Sequence of chain 1.A:
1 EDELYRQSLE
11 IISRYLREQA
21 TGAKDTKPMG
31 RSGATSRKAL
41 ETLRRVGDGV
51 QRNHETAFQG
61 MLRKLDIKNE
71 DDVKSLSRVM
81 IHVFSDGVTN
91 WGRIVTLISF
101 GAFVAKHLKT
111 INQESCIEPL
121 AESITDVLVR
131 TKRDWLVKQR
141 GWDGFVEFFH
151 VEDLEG

Binding-site contacts:
Ligand atom C18 contacts residue MET80 of chain 2.A at 3.6 Å (hydrophobic).
Ligand atom N1 contacts residue VAL83 of chain 2.A at 3.7 Å.
Ligand atom C13 contacts residue VAL79 of chain 2.A at 3.6 Å (hydrophobic).
Ligand atom C18 contacts residue PHE100 of chain 2.A at 3.6 Å (hydrophobic).
Ligand atom C29 contacts residue HIS54 of chain 2.A at 3.7 Å.
Ligand atom C23 contacts residue PHE58 of chain 2.A at 3.7 Å (hydrophobic).
Ligand atom C16 contacts residue LEU97 of chain 2.A at 3.3 Å (hydrophobic).
Ligand atom C14 contacts residue VAL83 of chain 2.A at 3.8 Å (hydrophobic).
Ligand atom C1 contacts residue VAL83 of chain 2.A at 3.7 Å (hydrophobic).
Ligand atom CL1 contacts residue GLY101 of chain 2.A at 3.8 Å.
Ligand atom O4 contacts residue ARG93 of chain 2.A at 3.6 Å.
Ligand atom C6 contacts residue THR96 of chain 2.A at 3.7 Å.
Ligand atom C16 contacts residue MET80 of chain 2.A at 3.8 Å (hydrophobic).
Ligand atom O3 contacts residue ALA57 of chain 2.A at 3.6 Å.
Ligand atom C11 contacts residue PHE100 of chain 2.A at 3.6 Å (hydrophobic).
Ligand atom CL1 contacts residue LEU120 of chain 2.A at 3.4 Å.
Ligand atom O2 contacts residue ARG93 of chain 2.A at 3.8 Å.
Ligand atom O5 contacts residue THR96 of chain 2.A at 3.4 Å (h-bond).
Ligand atom C10 contacts residue PHE100 of chain 2.A at 3.6 Å (hydrophobic).
Ligand atom C24 contacts residue PHE100 of chain 2.A at 3.8 Å (hydrophobic).
Ligand atom C4 contacts residue THR96 of chain 2.A at 3.7 Å.
Ligand atom C11 contacts residue MET80 of chain 2.A at 3.7 Å (hydrophobic).
Ligand atom C12 contacts residue VAL79 of chain 2.A at 3.7 Å (hydrophobic).
Ligand atom C19 contacts residue ARG93 of chain 2.A at 3.7 Å.
Ligand atom C23 contacts residue ALA57 of chain 2.A at 3.6 Å (hydrophobic).
Ligand atom C15 contacts residue LEU97 of chain 2.A at 3.6 Å (hydrophobic).
Ligand atom C17 contacts residue PHE100 of chain 2.A at 3.7 Å (hydrophobic).
Ligand atom C30 contacts residue HIS54 of chain 2.A at 3.5 Å.
Ligand atom C10 contacts residue MET80 of chain 2.A at 3.8 Å (hydrophobic).
Ligand atom C4 contacts residue ARG93 of chain 2.A at 3.6 Å.
Ligand atom C3 contacts residue ARG93 of chain 2.A at 3.6 Å.
Ligand atom C31 contacts residue HIS54 of chain 1.A at 3.8 Å.
Ligand atom C5 contacts residue THR96 of chain 2.A at 3.5 Å.
Ligand atom C17 contacts residue MET80 of chain 2.A at 3.7 Å (hydrophobic).
Ligand atom C15 contacts residue PHE100 of chain 2.A at 3.7 Å (hydrophobic).
Ligand atom C16 contacts residue PHE100 of chain 2.A at 3.7 Å (hydrophobic).
Ligand atom N2 contacts residue THR96 of chain 2.A at 3.5 Å (h-bond).
Ligand atom O1 contacts residue LEU97 of chain 2.A at 3.6 Å.
Ligand atom C3 contacts residue LEU97 of chain 2.A at 3.6 Å (hydrophobic).
Ligand atom C16 contacts residue GLY101 of chain 2.A at 3.8 Å.

Sequence of chain 2.A:
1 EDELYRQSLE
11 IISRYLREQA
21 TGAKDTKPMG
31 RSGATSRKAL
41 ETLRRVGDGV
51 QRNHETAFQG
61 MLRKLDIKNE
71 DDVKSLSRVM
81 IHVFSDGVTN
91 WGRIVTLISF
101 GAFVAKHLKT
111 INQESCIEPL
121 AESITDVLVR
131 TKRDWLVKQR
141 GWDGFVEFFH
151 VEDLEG

The protein below binds the small molecule below.
Small molecule (SMILES): C[C@@H]1CCCC[C@H](O)[C@@H]2CC[C@H]2CN2C[C@@]3(CCCc4cc(Cl)ccc43)COc3ccc(cc32)C(=O)NS1(=O)=O